Binding-site contacts:
Ligand atom F35 contacts residue TYR259 of chain 1.A at 3.6 Å.
Ligand atom F35 contacts residue LEU81 of chain 1.A at 3.3 Å.
Ligand atom C23 contacts residue PHE158 of chain 1.A at 3.8 Å (hydrophobic).
Ligand atom F39 contacts residue LEU153 of chain 1.A at 3.5 Å.
Ligand atom C13 contacts residue VAL118 of chain 1.A at 3.9 Å (hydrophobic).
Ligand atom F38 contacts residue LEU153 of chain 1.A at 3.8 Å.
Ligand atom F32 contacts residue ILE157 of chain 1.A at 3.5 Å.
Ligand atom F16 contacts residue HIS236 of chain 1.A at 3.1 Å.
Ligand atom O29 contacts residue PHE134 of chain 1.A at 3.5 Å (h-bond).
Ligand atom F35 contacts residue HIS236 of chain 1.A at 3.3 Å.
Ligand atom C2 contacts residue CYS77 of chain 1.A at 3.6 Å (hydrophobic).
Ligand atom O18 contacts residue PHE135 of chain 1.A at 3.6 Å.
Ligand atom F40 contacts residue LEU148 of chain 1.A at 3.4 Å.
Ligand atom F32 contacts residue PHE158 of chain 1.A at 3.0 Å.
Ligand atom C9 contacts residue MET122 of chain 1.A at 3.8 Å (hydrophobic).
Ligand atom C20 contacts residue PHE145 of chain 1.A at 3.8 Å (hydrophobic).
Ligand atom C3 contacts residue CYS77 of chain 1.A at 3.5 Å (hydrophobic).
Ligand atom O28 contacts residue MET122 of chain 1.A at 3.9 Å.
Ligand atom F36 contacts residue CYS77 of chain 1.A at 3.5 Å.
Ligand atom F37 contacts residue TRP74 of chain 1.A at 3.3 Å.
Ligand atom F37 contacts residue HIS236 of chain 1.A at 3.0 Å.
Ligand atom C33 contacts residue HIS236 of chain 1.A at 3.7 Å.
Ligand atom F32 contacts residue ILE154 of chain 1.A at 3.5 Å.
Ligand atom F38 contacts residue ILE157 of chain 1.A at 3.1 Å.
Ligand atom C21 contacts residue ILE154 of chain 1.A at 3.9 Å (hydrophobic).
Ligand atom C23 contacts residue ILE157 of chain 1.A at 3.6 Å (hydrophobic).
Ligand atom F38 contacts residue ILE154 of chain 1.A at 3.8 Å.
Ligand atom C31 contacts residue ALA125 of chain 1.A at 3.8 Å (hydrophobic).
Ligand atom C6 contacts residue ILE157 of chain 1.A at 3.9 Å (hydrophobic).
Ligand atom C30 contacts residue GLN43 of chain 1.A at 3.5 Å.
Ligand atom C22 contacts residue ILE157 of chain 1.A at 3.7 Å (hydrophobic).
Ligand atom C22 contacts residue PHE158 of chain 1.A at 3.8 Å (hydrophobic).
Ligand atom C11 contacts residue HIS80 of chain 1.A at 3.8 Å.
Ligand atom C11 contacts residue LEU81 of chain 1.A at 3.8 Å (hydrophobic).
Ligand atom C12 contacts residue HIS80 of chain 1.A at 3.9 Å.
Ligand atom C12 contacts residue ALA84 of chain 1.A at 3.8 Å (hydrophobic).
Ligand atom F37 contacts residue TYR259 of chain 1.A at 3.5 Å.
Ligand atom C9 contacts residue VAL118 of chain 1.A at 3.8 Å (hydrophobic).
Ligand atom O29 contacts residue ALA125 of chain 1.A at 3.8 Å.
Ligand atom C12 contacts residue VAL118 of chain 1.A at 4.0 Å (hydrophobic).

Sequence of chain 1.A:
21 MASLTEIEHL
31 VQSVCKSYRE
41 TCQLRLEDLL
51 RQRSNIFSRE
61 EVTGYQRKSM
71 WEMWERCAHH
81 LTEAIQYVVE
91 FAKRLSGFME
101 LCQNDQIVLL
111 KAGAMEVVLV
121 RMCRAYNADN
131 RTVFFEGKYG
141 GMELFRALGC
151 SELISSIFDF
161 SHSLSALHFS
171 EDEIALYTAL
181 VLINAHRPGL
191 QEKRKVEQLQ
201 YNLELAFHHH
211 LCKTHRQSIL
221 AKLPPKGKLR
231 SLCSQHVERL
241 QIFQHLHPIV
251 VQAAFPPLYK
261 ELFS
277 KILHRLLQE

The protein below binds the small molecule below.
Small molecule (SMILES): CC(C)(O)C(=O)N[C@@H]1CC[C@@]2(S(=O)(=O)c3ccc(F)cc3)c3ccc(C(F)(C(F)(F)F)C(F)(F)F)cc3CC[C@@H]12